Sequence of chain 1.P:
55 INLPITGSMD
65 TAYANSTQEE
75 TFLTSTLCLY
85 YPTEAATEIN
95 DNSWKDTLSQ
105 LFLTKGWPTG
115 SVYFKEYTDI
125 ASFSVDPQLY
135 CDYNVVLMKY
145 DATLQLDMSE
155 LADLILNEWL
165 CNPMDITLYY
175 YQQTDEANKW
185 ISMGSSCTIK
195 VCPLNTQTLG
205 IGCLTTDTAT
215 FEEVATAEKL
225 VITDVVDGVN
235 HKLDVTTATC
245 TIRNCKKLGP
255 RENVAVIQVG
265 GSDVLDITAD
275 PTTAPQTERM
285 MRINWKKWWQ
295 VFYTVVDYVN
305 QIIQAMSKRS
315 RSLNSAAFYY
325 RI

This small molecule binds to this protein.
Small molecule (SMILES): CC(=O)N[C@@H]1[C@@H](O)[C@H](O)[C@@H](CO)O[C@H]1O

Binding-site contacts:
Ligand atom C2 contacts residue ASN69 of chain 1.P at 2.6 Å.
Ligand atom C8 contacts residue ASN69 of chain 1.P at 3.7 Å.
Ligand atom O7 contacts residue ASN69 of chain 1.P at 4.3 Å.
Ligand atom C5 contacts residue ASN69 of chain 1.P at 3.6 Å.
Ligand atom C4 contacts residue ASN69 of chain 1.P at 4.2 Å.
Ligand atom N2 contacts residue ASN69 of chain 1.P at 2.4 Å (h-bond).
Ligand atom O5 contacts residue ASN69 of chain 1.P at 2.2 Å (h-bond).
Ligand atom C1 contacts residue ASN69 of chain 1.P at 1.4 Å.
Ligand atom C3 contacts residue ASN69 of chain 1.P at 3.9 Å.
Ligand atom C7 contacts residue ASN69 of chain 1.P at 3.3 Å.